A protein and the small-molecule ligand that binds it are described below.
Small molecule (SMILES): CC(=O)N[C@@H]1[C@@H](O)[C@H](O)[C@@H](CO)O[C@H]1O

Sequence of chain 1.A:
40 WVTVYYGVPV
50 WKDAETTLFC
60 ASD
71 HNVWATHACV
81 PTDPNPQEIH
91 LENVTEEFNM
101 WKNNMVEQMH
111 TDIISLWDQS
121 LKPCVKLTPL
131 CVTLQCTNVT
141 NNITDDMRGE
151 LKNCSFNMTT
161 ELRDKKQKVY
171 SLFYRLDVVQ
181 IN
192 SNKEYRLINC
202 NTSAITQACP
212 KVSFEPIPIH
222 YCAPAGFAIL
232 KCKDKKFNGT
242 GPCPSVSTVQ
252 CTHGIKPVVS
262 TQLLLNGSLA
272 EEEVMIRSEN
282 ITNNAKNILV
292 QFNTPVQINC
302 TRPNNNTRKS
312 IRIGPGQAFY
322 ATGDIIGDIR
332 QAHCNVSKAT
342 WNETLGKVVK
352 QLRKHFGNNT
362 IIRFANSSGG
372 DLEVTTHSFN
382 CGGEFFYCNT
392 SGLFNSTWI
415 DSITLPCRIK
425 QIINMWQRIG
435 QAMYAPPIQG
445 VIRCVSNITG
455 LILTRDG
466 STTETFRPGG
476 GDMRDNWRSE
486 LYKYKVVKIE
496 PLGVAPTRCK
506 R

Binding-site contacts:
Ligand atom C4 contacts residue ASN142 of chain 1.A at 4.1 Å.
Ligand atom O5 contacts residue ASN142 of chain 1.A at 2.4 Å (h-bond).
Ligand atom N2 contacts residue ASN142 of chain 1.A at 2.9 Å (h-bond).
Ligand atom C7 contacts residue ASN142 of chain 1.A at 3.7 Å.
Ligand atom C1 contacts residue ASN142 of chain 1.A at 1.4 Å.
Ligand atom C8 contacts residue ASN142 of chain 1.A at 4.2 Å.
Ligand atom C2 contacts residue ASN142 of chain 1.A at 2.4 Å.
Ligand atom O7 contacts residue ASN142 of chain 1.A at 4.0 Å.
Ligand atom C8 contacts residue ASN141 of chain 1.A at 3.5 Å.
Ligand atom C3 contacts residue ASN142 of chain 1.A at 3.7 Å.
Ligand atom C7 contacts residue ASN141 of chain 1.A at 4.1 Å.
Ligand atom C5 contacts residue ASN142 of chain 1.A at 3.7 Å.
Ligand atom O7 contacts residue ASN141 of chain 1.A at 4.0 Å.